The small molecule below binds the protein below.
Small molecule (SMILES): OC[C@H]1O[C@H](O)[C@@H](O)[C@@H](O)[C@@H]1O

Binding-site contacts:
Ligand atom C1 contacts residue NAG2 of chain 1.P at 4.2 Å.
Ligand atom O2 contacts residue NAG2 of chain 1.P at 3.8 Å.
Ligand atom C2 contacts residue NAG2 of chain 1.P at 3.1 Å.
Ligand atom C4 contacts residue NAG2 of chain 1.P at 4.1 Å.
Ligand atom O4 contacts residue NAG2 of chain 1.P at 3.6 Å.
Ligand atom C3 contacts residue NAG2 of chain 1.P at 3.5 Å.
Ligand atom O1 contacts residue NAG2 of chain 1.P at 3.9 Å.